Binding-site contacts:
Ligand atom C8 contacts residue ALA243 of chain 1.A at 4.0 Å (hydrophobic).
Ligand atom N2 contacts residue ASN204 of chain 1.A at 2.9 Å (h-bond).
Ligand atom O5 contacts residue TRP208 of chain 1.A at 3.8 Å.
Ligand atom C1 contacts residue ASP205 of chain 1.A at 4.2 Å.
Ligand atom C3 contacts residue ASN204 of chain 1.A at 3.8 Å.
Ligand atom O6 contacts residue SER76 of chain 1.A at 4.0 Å.
Ligand atom C8 contacts residue ARG225 of chain 1.A at 4.4 Å.
Ligand atom C7 contacts residue TRP208 of chain 1.A at 4.3 Å (hydrophobic).
Ligand atom C7 contacts residue ASN204 of chain 1.A at 3.5 Å.
Ligand atom O7 contacts residue ASN204 of chain 1.A at 3.6 Å.
Ligand atom C6 contacts residue TRP208 of chain 1.A at 3.8 Å (hydrophobic).
Ligand atom C1 contacts residue ASN204 of chain 1.A at 1.4 Å.
Ligand atom C6 contacts residue ASP205 of chain 1.A at 3.7 Å.
Ligand atom C8 contacts residue TRP208 of chain 1.A at 4.0 Å (hydrophobic).
Ligand atom O5 contacts residue ASN204 of chain 1.A at 2.4 Å (h-bond).
Ligand atom C1 contacts residue TRP208 of chain 1.A at 3.8 Å (hydrophobic).
Ligand atom O6 contacts residue ASP205 of chain 1.A at 2.6 Å (salt-bridge).
Ligand atom C2 contacts residue ASN204 of chain 1.A at 2.4 Å.
Ligand atom C5 contacts residue TRP208 of chain 1.A at 3.7 Å (hydrophobic).
Ligand atom C6 contacts residue SER76 of chain 1.A at 3.9 Å.
Ligand atom O7 contacts residue LEU93 of chain 1.A at 4.0 Å.
Ligand atom C8 contacts residue GLU214 of chain 1.A at 4.1 Å.
Ligand atom O4 contacts residue LYS75 of chain 1.A at 4.1 Å.
Ligand atom C5 contacts residue ASN204 of chain 1.A at 3.7 Å.
Ligand atom O5 contacts residue ASP205 of chain 1.A at 3.4 Å (salt-bridge).
Ligand atom O6 contacts residue LYS75 of chain 1.A at 4.4 Å.
Ligand atom C8 contacts residue LEU93 of chain 1.A at 3.9 Å (hydrophobic).
Ligand atom C4 contacts residue ASN204 of chain 1.A at 4.3 Å.
Ligand atom C8 contacts residue GLN244 of chain 1.A at 3.6 Å.
Ligand atom O3 contacts residue GLU214 of chain 1.A at 3.5 Å (salt-bridge).
Ligand atom C5 contacts residue LYS75 of chain 1.A at 4.5 Å.
Ligand atom C7 contacts residue LEU93 of chain 1.A at 4.2 Å (hydrophobic).
Ligand atom C7 contacts residue ALA243 of chain 1.A at 4.4 Å (hydrophobic).
Ligand atom O7 contacts residue TRP208 of chain 1.A at 3.8 Å.
Ligand atom C5 contacts residue ASP205 of chain 1.A at 4.1 Å.
Ligand atom C6 contacts residue LYS75 of chain 1.A at 4.4 Å.

Sequence of chain 1.A:
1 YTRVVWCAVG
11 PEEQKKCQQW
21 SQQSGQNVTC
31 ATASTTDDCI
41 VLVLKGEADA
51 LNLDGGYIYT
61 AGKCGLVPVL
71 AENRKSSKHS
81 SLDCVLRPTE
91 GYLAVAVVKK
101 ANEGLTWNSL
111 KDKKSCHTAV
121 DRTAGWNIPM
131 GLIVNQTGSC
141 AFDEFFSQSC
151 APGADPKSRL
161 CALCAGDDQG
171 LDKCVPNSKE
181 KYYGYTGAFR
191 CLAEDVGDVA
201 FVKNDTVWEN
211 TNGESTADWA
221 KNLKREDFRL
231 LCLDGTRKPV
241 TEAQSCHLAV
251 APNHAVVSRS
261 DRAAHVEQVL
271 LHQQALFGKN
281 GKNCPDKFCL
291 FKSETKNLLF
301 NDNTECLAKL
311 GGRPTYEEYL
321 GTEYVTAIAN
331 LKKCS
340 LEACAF

This protein binds this small molecule.
Small molecule (SMILES): CC(=O)N[C@H]1[C@H](O[C@H]2[C@H](O)[C@@H](NC(C)=O)CO[C@@H]2CO)O[C@H](CO)[C@@H](O[C@H]2O[C@H](CO)[C@@H](O[C@@H]3O[C@H](CO)[C@@H](O)[C@H](O)[C@@H]3O)[C@H](O)[C@@H]2O)[C@@H]1O